Binding-site contacts:
Ligand atom C1 contacts residue GLU259 of chain 1.A at 4.3 Å.
Ligand atom C2 contacts residue ASN256 of chain 1.A at 2.5 Å.
Ligand atom N2 contacts residue ASN256 of chain 1.A at 3.0 Å (h-bond).
Ligand atom O6 contacts residue GLU259 of chain 1.A at 4.4 Å.
Ligand atom O5 contacts residue GLU259 of chain 1.A at 3.6 Å.
Ligand atom C5 contacts residue THR258 of chain 1.A at 4.3 Å.
Ligand atom C5 contacts residue ASN256 of chain 1.A at 3.7 Å.
Ligand atom C7 contacts residue ASN256 of chain 1.A at 3.1 Å.
Ligand atom C8 contacts residue ASN256 of chain 1.A at 4.4 Å.
Ligand atom C3 contacts residue ASN256 of chain 1.A at 3.8 Å.
Ligand atom C1 contacts residue ASN256 of chain 1.A at 1.4 Å.
Ligand atom O5 contacts residue THR258 of chain 1.A at 4.3 Å.
Ligand atom O7 contacts residue ASN256 of chain 1.A at 2.9 Å (h-bond).
Ligand atom O5 contacts residue ASN256 of chain 1.A at 2.4 Å (h-bond).
Ligand atom C6 contacts residue THR258 of chain 1.A at 4.4 Å.
Ligand atom C4 contacts residue ASN256 of chain 1.A at 4.2 Å.

Sequence of chain 1.A:
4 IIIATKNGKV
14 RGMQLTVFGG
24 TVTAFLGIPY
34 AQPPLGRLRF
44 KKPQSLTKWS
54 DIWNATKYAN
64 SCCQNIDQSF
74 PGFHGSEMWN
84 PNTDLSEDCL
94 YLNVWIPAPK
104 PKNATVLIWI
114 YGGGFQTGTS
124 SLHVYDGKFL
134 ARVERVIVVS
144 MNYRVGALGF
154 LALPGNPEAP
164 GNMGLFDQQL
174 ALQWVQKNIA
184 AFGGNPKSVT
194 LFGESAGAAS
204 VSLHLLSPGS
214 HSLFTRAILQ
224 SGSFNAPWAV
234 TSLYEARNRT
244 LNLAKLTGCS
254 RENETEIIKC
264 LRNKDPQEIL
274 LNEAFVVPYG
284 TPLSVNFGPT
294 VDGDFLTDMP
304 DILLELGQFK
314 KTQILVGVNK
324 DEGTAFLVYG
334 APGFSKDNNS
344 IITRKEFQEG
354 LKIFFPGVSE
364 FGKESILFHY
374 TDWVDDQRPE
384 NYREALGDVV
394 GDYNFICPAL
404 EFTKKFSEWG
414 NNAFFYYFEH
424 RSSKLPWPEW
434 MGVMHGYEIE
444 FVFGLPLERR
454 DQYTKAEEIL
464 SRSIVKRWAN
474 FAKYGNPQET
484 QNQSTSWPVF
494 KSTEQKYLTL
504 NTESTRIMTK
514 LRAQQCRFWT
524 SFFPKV

The protein below binds the small molecule below.
Small molecule (SMILES): CC(=O)N[C@@H]1[C@@H](O)[C@H](O)[C@@H](CO)O[C@H]1O